Sequence of chain 1.B:
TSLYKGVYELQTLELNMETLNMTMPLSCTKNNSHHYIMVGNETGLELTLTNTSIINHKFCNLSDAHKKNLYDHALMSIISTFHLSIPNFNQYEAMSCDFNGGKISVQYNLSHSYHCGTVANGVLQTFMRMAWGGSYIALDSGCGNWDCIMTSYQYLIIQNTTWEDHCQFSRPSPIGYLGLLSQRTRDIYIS

A small-molecule ligand and the protein it binds are described below.
Small molecule (SMILES): CC(=O)N[C@@H]1[C@@H](O)[C@H](O)[C@@H](CO)O[C@H]1O

Binding-site contacts:
Ligand atom C8 contacts residue ASN41 of chain 1.B at 4.5 Å.
Ligand atom C4 contacts residue ASN41 of chain 1.B at 4.4 Å.
Ligand atom C1 contacts residue ASN41 of chain 1.B at 1.5 Å.
Ligand atom O7 contacts residue ASN41 of chain 1.B at 3.3 Å (h-bond).
Ligand atom C1 contacts residue GLU42 of chain 1.B at 4.2 Å.
Ligand atom C7 contacts residue ASN41 of chain 1.B at 3.3 Å.
Ligand atom C2 contacts residue GLU42 of chain 1.B at 4.0 Å.
Ligand atom C3 contacts residue GLU42 of chain 1.B at 4.1 Å.
Ligand atom C5 contacts residue ASN41 of chain 1.B at 3.8 Å.
Ligand atom C3 contacts residue ASN41 of chain 1.B at 3.9 Å.
Ligand atom C8 contacts residue GLU42 of chain 1.B at 3.6 Å.
Ligand atom O5 contacts residue ASN41 of chain 1.B at 2.5 Å (h-bond).
Ligand atom N2 contacts residue GLU42 of chain 1.B at 3.1 Å (salt-bridge).
Ligand atom C7 contacts residue GLU42 of chain 1.B at 3.9 Å.
Ligand atom C2 contacts residue ASN41 of chain 1.B at 2.5 Å.
Ligand atom N2 contacts residue ASN41 of chain 1.B at 3.0 Å (h-bond).